Binding-site contacts:
Ligand atom O4 contacts residue SER68 of chain 1.S at 3.2 Å.
Ligand atom O1 contacts residue THR62 of chain 1.S at 4.2 Å.
Ligand atom O3 contacts residue SER69 of chain 1.S at 4.4 Å.
Ligand atom O2 contacts residue ALA67 of chain 1.S at 4.2 Å.
Ligand atom O2 contacts residue SER69 of chain 1.S at 2.8 Å (h-bond).
Ligand atom O4 contacts residue SER69 of chain 1.S at 3.4 Å (h-bond).
Ligand atom N contacts residue SER68 of chain 1.S at 4.1 Å.
Ligand atom O2 contacts residue SER68 of chain 1.S at 1.5 Å.
Ligand atom O3 contacts residue SER68 of chain 1.S at 3.8 Å.
Ligand atom P contacts residue SER69 of chain 1.S at 3.7 Å.
Ligand atom P contacts residue SER68 of chain 1.S at 2.6 Å.
Ligand atom O1 contacts residue SER68 of chain 1.S at 2.9 Å.

The protein below binds the small molecule below.
Small molecule (SMILES): NCCOP(=O)(O)O

Sequence of chain 1.S:
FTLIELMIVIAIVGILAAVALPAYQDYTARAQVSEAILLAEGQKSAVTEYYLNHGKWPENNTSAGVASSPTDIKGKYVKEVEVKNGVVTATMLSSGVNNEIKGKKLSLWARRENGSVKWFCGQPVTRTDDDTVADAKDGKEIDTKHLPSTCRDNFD